Binding-site contacts:
Ligand atom C1 contacts residue MET107 of chain 1.A at 3.8 Å (hydrophobic).
Ligand atom N2 contacts residue ASN75 of chain 1.A at 2.8 Å (h-bond).
Ligand atom O7 contacts residue ASN75 of chain 1.A at 3.9 Å.
Ligand atom C2 contacts residue ASN75 of chain 1.A at 2.5 Å.
Ligand atom C1 contacts residue THR77 of chain 1.A at 4.3 Å.
Ligand atom O7 contacts residue HIS74 of chain 1.A at 4.4 Å.
Ligand atom O5 contacts residue MET107 of chain 1.A at 3.2 Å.
Ligand atom C1 contacts residue ASN75 of chain 1.A at 1.5 Å.
Ligand atom O5 contacts residue ASN75 of chain 1.A at 2.4 Å (h-bond).
Ligand atom C8 contacts residue ASN75 of chain 1.A at 4.4 Å.
Ligand atom C4 contacts residue ASN75 of chain 1.A at 4.2 Å.
Ligand atom C5 contacts residue ASN75 of chain 1.A at 3.7 Å.
Ligand atom C3 contacts residue ASN75 of chain 1.A at 3.8 Å.
Ligand atom C7 contacts residue ASN75 of chain 1.A at 3.8 Å.
Ligand atom C5 contacts residue MET107 of chain 1.A at 4.5 Å (hydrophobic).

Sequence of chain 1.A:
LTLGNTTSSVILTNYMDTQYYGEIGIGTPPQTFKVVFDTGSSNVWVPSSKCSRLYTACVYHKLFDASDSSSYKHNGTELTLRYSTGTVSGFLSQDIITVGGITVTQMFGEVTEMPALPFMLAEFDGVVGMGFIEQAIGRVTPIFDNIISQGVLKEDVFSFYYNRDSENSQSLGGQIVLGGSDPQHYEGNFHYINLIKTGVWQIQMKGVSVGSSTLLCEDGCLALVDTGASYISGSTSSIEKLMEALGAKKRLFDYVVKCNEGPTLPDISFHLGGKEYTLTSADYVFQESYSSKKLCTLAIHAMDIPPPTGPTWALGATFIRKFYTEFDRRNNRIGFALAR

A small-molecule ligand and the protein it binds are described below.
Small molecule (SMILES): CC(=O)N[C@@H]1[C@@H](O)[C@H](O)[C@@H](CO)O[C@H]1O